Sequence of chain 1.A:
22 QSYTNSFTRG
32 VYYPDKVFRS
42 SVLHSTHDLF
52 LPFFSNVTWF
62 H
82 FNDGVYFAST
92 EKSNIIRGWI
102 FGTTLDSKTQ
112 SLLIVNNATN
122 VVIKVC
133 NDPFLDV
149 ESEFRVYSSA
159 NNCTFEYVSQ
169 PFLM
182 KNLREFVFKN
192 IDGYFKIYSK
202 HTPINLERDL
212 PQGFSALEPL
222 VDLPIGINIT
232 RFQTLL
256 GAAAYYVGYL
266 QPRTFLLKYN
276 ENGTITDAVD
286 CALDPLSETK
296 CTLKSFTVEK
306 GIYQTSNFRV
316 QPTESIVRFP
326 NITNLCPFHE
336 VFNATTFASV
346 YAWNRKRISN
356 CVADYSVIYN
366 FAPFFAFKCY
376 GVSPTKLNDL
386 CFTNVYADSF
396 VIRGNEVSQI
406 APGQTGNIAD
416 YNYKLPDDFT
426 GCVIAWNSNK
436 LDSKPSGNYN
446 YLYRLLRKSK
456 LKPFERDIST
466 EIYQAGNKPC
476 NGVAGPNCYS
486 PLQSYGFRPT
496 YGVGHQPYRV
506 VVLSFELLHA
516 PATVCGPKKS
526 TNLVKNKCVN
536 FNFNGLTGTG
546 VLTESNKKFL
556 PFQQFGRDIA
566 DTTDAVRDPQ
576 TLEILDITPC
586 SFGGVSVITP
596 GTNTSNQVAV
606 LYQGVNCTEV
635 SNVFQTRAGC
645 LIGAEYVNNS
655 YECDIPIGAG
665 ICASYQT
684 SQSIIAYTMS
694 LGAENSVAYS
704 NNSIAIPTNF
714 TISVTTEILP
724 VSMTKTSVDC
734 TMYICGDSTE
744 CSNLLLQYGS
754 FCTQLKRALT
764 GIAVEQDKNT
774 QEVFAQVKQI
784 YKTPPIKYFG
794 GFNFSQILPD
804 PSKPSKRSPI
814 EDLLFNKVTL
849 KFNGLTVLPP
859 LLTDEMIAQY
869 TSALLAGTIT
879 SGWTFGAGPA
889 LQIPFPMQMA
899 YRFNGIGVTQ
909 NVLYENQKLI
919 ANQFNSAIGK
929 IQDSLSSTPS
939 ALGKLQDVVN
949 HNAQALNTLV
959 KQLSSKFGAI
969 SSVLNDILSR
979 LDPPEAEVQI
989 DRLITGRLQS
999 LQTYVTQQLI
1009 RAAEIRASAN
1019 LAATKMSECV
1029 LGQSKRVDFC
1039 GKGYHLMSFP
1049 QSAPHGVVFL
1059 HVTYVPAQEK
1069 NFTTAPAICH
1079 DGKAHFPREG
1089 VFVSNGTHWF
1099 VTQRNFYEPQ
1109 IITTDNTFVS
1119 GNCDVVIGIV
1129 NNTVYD

This protein binds this small molecule.
Small molecule (SMILES): CC(=O)N[C@@H]1[C@@H](O)[C@H](O)[C@@H](CO)O[C@H]1O

Binding-site contacts:
Ligand atom O5 contacts residue HIS1096 of chain 1.A at 4.0 Å.
Ligand atom C3 contacts residue ASN1093 of chain 1.A at 3.8 Å.
Ligand atom C1 contacts residue THR1095 of chain 1.A at 4.1 Å.
Ligand atom C6 contacts residue HIS1096 of chain 1.A at 3.4 Å.
Ligand atom N2 contacts residue ASN1093 of chain 1.A at 2.9 Å (h-bond).
Ligand atom C1 contacts residue ASN1093 of chain 1.A at 1.4 Å.
Ligand atom C4 contacts residue ASN1093 of chain 1.A at 4.2 Å.
Ligand atom C2 contacts residue ASN1093 of chain 1.A at 2.5 Å.
Ligand atom O5 contacts residue ASN1093 of chain 1.A at 2.4 Å (h-bond).
Ligand atom O4 contacts residue HIS1096 of chain 1.A at 4.4 Å.
Ligand atom C8 contacts residue ASN1093 of chain 1.A at 4.4 Å.
Ligand atom C5 contacts residue THR1095 of chain 1.A at 4.1 Å.
Ligand atom O6 contacts residue HIS1096 of chain 1.A at 3.8 Å.
Ligand atom C7 contacts residue ASN1093 of chain 1.A at 3.2 Å.
Ligand atom O5 contacts residue PHE1098 of chain 1.A at 4.4 Å.
Ligand atom C5 contacts residue ASN1093 of chain 1.A at 3.7 Å.
Ligand atom C5 contacts residue HIS1096 of chain 1.A at 3.4 Å.
Ligand atom C6 contacts residue PHE1098 of chain 1.A at 4.1 Å (hydrophobic).
Ligand atom O7 contacts residue ASN1093 of chain 1.A at 3.1 Å (h-bond).
Ligand atom O5 contacts residue THR1095 of chain 1.A at 4.3 Å.